This small molecule binds to this protein.
Small molecule (SMILES): Cn1cc(-c2c[nH]c3ncnc(N4CCOCC4)c23)cn1

Binding-site contacts:
Ligand atom N5 contacts residue LEU94 of chain 1.A at 3.0 Å (h-bond).
Ligand atom C12 contacts residue ILE22 of chain 1.A at 3.8 Å (hydrophobic).
Ligand atom C10 contacts residue TYR93 of chain 1.A at 3.9 Å (hydrophobic).
Ligand atom C1 contacts residue ASN141 of chain 1.A at 3.4 Å.
Ligand atom N5 contacts residue GLU92 of chain 1.A at 4.1 Å.
Ligand atom C11 contacts residue ILE22 of chain 1.A at 3.7 Å (hydrophobic).
Ligand atom C9 contacts residue LEU143 of chain 1.A at 4.0 Å (hydrophobic).
Ligand atom N3 contacts residue LEU143 of chain 1.A at 3.9 Å.
Ligand atom C6 contacts residue LEU143 of chain 1.A at 3.7 Å (hydrophobic).
Ligand atom C6 contacts residue ALA43 of chain 1.A at 3.9 Å (hydrophobic).
Ligand atom C3 contacts residue LEU143 of chain 1.A at 3.8 Å (hydrophobic).
Ligand atom C2 contacts residue LEU143 of chain 1.A at 3.5 Å (hydrophobic).
Ligand atom C9 contacts residue ILE22 of chain 1.A at 3.9 Å (hydrophobic).
Ligand atom N5 contacts residue TYR93 of chain 1.A at 3.7 Å.
Ligand atom C6 contacts residue GLU92 of chain 1.A at 3.6 Å.
Ligand atom O1 contacts residue ILE22 of chain 1.A at 3.6 Å.
Ligand atom N5 contacts residue ALA43 of chain 1.A at 4.0 Å.
Ligand atom N1 contacts residue ALA153 of chain 1.A at 3.9 Å.
Ligand atom C10 contacts residue ILE22 of chain 1.A at 3.6 Å (hydrophobic).
Ligand atom O1 contacts residue GLY23 of chain 1.A at 3.3 Å.
Ligand atom C13 contacts residue GLY23 of chain 1.A at 3.9 Å.
Ligand atom N2 contacts residue ASP154 of chain 1.A at 4.1 Å.
Ligand atom N4 contacts residue LEU94 of chain 1.A at 4.0 Å.
Ligand atom C10 contacts residue LEU94 of chain 1.A at 3.1 Å (hydrophobic).
Ligand atom C14 contacts residue VAL30 of chain 1.A at 3.7 Å (hydrophobic).
Ligand atom C7 contacts residue GLU92 of chain 1.A at 3.8 Å.
Ligand atom C13 contacts residue LYS24 of chain 1.A at 3.4 Å.
Ligand atom C13 contacts residue VAL30 of chain 1.A at 4.1 Å (hydrophobic).
Ligand atom C7 contacts residue LEU143 of chain 1.A at 3.8 Å (hydrophobic).
Ligand atom O1 contacts residue LYS24 of chain 1.A at 3.7 Å.
Ligand atom C5 contacts residue LEU143 of chain 1.A at 3.4 Å (hydrophobic).
Ligand atom C7 contacts residue ALA43 of chain 1.A at 3.6 Å (hydrophobic).
Ligand atom C2 contacts residue ALA153 of chain 1.A at 3.8 Å (hydrophobic).
Ligand atom C8 contacts residue LEU143 of chain 1.A at 3.5 Å (hydrophobic).
Ligand atom N5 contacts residue ILE22 of chain 1.A at 4.1 Å.
Ligand atom C1 contacts residue ASP154 of chain 1.A at 3.7 Å.
Ligand atom N3 contacts residue GLU92 of chain 1.A at 2.7 Å (salt-bridge).
Ligand atom C7 contacts residue LEU94 of chain 1.A at 3.9 Å (hydrophobic).
Ligand atom N4 contacts residue ILE22 of chain 1.A at 3.5 Å.
Ligand atom N3 contacts residue ALA43 of chain 1.A at 3.3 Å.

Sequence of chain 1.A:
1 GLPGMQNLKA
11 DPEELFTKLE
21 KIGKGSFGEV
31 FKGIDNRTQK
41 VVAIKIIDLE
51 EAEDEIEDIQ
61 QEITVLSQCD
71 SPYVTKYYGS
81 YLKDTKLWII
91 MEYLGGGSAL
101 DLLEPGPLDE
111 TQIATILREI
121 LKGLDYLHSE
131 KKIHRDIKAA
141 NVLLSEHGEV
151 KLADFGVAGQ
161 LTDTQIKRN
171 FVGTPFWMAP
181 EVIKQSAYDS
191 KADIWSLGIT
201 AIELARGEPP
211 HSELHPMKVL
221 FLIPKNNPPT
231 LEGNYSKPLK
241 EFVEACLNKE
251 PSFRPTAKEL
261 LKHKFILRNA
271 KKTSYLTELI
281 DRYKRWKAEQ